This small molecule binds to this protein.
Small molecule (SMILES): CC(=O)N[C@@H]1[C@@H](O)[C@H](O)[C@@H](CO)O[C@H]1O

Binding-site contacts:
Ligand atom C7 contacts residue THR240 of chain 1.B at 4.3 Å.
Ligand atom O7 contacts residue THR240 of chain 1.B at 4.5 Å.
Ligand atom C1 contacts residue SER255 of chain 1.B at 4.2 Å.
Ligand atom C1 contacts residue ASN253 of chain 1.B at 1.4 Å.
Ligand atom O5 contacts residue ASN253 of chain 1.B at 2.5 Å (h-bond).
Ligand atom C3 contacts residue ASN253 of chain 1.B at 3.8 Å.
Ligand atom C8 contacts residue THR240 of chain 1.B at 3.6 Å.
Ligand atom C5 contacts residue SER255 of chain 1.B at 4.4 Å.
Ligand atom C7 contacts residue ASN253 of chain 1.B at 3.4 Å.
Ligand atom C8 contacts residue LEU236 of chain 1.B at 4.0 Å (hydrophobic).
Ligand atom C2 contacts residue ASN253 of chain 1.B at 2.5 Å.
Ligand atom N2 contacts residue ASN253 of chain 1.B at 3.0 Å (h-bond).
Ligand atom C4 contacts residue ASN253 of chain 1.B at 4.3 Å.
Ligand atom C5 contacts residue ASN253 of chain 1.B at 3.7 Å.
Ligand atom O7 contacts residue ASN253 of chain 1.B at 3.3 Å (h-bond).
Ligand atom O5 contacts residue SER255 of chain 1.B at 4.4 Å.
Ligand atom C8 contacts residue THR239 of chain 1.B at 3.6 Å.

Sequence of chain 1.B:
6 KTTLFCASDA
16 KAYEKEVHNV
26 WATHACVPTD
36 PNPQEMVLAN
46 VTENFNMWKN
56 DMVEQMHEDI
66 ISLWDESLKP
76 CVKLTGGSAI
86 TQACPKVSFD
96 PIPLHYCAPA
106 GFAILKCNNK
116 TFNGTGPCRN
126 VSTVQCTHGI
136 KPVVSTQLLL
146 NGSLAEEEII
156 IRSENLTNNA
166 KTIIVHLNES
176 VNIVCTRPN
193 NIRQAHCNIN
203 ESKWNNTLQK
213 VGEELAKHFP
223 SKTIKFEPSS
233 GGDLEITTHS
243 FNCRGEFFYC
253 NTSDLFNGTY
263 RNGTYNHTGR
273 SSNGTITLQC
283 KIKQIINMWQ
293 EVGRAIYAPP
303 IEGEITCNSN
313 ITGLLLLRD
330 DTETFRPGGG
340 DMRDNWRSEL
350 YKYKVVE